Binding-site contacts:
Ligand atom C2 contacts residue ASN296 of chain 1.A at 2.5 Å.
Ligand atom C7 contacts residue ILE317 of chain 1.A at 3.8 Å (hydrophobic).
Ligand atom C6 contacts residue ASN296 of chain 1.A at 4.3 Å.
Ligand atom C3 contacts residue ASN296 of chain 1.A at 3.9 Å.
Ligand atom O5 contacts residue ASN296 of chain 1.A at 2.5 Å (h-bond).
Ligand atom C7 contacts residue ASN296 of chain 1.A at 4.0 Å.
Ligand atom C1 contacts residue ILE317 of chain 1.A at 4.3 Å (hydrophobic).
Ligand atom C5 contacts residue ASN296 of chain 1.A at 3.8 Å.
Ligand atom C1 contacts residue ASN296 of chain 1.A at 1.5 Å.
Ligand atom O7 contacts residue ILE317 of chain 1.A at 3.1 Å.
Ligand atom C8 contacts residue GLN433 of chain 1.A at 4.5 Å.
Ligand atom N2 contacts residue ILE317 of chain 1.A at 3.8 Å.
Ligand atom C8 contacts residue ILE317 of chain 1.A at 4.2 Å (hydrophobic).
Ligand atom O6 contacts residue ASN296 of chain 1.A at 4.1 Å.
Ligand atom N2 contacts residue ASN296 of chain 1.A at 2.8 Å (h-bond).
Ligand atom C4 contacts residue ASN296 of chain 1.A at 4.4 Å.
Ligand atom C2 contacts residue ILE317 of chain 1.A at 3.8 Å (hydrophobic).

Sequence of chain 1.A:
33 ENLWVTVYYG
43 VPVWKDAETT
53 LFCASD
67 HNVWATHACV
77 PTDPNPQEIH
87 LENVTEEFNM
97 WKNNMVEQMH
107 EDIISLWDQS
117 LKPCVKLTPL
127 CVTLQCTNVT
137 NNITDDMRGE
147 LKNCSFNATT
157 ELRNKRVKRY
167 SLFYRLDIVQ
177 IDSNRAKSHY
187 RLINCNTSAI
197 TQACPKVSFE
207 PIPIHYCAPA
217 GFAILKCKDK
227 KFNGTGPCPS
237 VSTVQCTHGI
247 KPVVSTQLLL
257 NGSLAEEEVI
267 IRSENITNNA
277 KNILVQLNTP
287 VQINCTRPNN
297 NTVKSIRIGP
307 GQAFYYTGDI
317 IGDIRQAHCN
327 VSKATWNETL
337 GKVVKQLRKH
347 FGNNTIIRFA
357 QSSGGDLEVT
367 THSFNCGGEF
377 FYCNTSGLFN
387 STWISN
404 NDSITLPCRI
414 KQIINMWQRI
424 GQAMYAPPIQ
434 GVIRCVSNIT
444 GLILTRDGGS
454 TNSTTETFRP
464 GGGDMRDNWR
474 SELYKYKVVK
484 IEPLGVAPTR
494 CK

This small molecule binds to this protein.
Small molecule (SMILES): CC(=O)N[C@H]1[C@H](O[C@H]2[C@H](O)[C@@H](NC(C)=O)CO[C@@H]2CO)O[C@H](CO)[C@@H](O)[C@@H]1O